Sequence of chain 1.C:
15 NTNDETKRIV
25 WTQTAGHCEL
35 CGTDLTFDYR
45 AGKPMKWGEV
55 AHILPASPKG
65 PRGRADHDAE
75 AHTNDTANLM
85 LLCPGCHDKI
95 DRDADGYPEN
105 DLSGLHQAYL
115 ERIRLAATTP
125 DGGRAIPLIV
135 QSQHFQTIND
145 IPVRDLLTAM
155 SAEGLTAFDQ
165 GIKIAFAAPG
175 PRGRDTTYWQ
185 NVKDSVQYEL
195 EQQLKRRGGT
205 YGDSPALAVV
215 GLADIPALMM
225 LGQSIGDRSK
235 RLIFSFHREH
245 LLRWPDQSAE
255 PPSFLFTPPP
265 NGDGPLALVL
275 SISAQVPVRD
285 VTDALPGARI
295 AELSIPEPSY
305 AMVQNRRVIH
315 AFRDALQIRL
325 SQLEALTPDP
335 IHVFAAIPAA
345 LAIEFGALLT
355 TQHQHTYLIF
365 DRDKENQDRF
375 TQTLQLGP

Sequence of chain 1.D:
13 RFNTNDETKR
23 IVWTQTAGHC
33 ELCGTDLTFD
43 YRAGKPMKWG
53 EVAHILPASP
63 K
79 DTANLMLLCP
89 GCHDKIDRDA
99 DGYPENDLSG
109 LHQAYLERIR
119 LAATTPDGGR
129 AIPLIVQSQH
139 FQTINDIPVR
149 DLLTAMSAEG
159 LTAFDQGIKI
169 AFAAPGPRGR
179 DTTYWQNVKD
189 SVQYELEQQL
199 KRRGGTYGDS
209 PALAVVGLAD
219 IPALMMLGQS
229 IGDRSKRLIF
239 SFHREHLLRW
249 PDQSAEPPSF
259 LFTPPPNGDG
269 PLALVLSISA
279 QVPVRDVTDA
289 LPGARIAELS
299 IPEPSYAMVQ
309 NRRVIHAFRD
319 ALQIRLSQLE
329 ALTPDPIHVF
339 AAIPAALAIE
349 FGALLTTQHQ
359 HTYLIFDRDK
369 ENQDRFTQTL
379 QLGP

Binding-site contacts:
Ligand atom O4' contacts residue ILE219 of chain 1.C at 3.5 Å.
Ligand atom N64 contacts residue ASP231 of chain 1.D at 3.0 Å (salt-bridge).
Ligand atom C24 contacts residue ALA217 of chain 1.C at 3.1 Å (hydrophobic).
Ligand atom C38 contacts residue ARG242 of chain 1.C at 3.3 Å.
Ligand atom N39 contacts residue PHE240 of chain 1.C at 3.3 Å.
Ligand atom O30 contacts residue PHE139 of chain 1.C at 3.5 Å.
Ligand atom O26 contacts residue PHE139 of chain 1.C at 3.4 Å.
Ligand atom O30 contacts residue GLN356 of chain 1.D at 2.8 Å (h-bond).
Ligand atom O23 contacts residue ILE341 of chain 1.C at 2.7 Å (h-bond).
Ligand atom N01 contacts residue ARG366 of chain 1.C at 3.4 Å (salt-bridge).
Ligand atom C2 contacts residue HIS357 of chain 1.D at 3.3 Å.
Ligand atom N1 contacts residue HIS357 of chain 1.D at 3.2 Å.
Ligand atom O28 contacts residue ILE219 of chain 1.C at 3.5 Å.
Ligand atom O2' contacts residue HIS357 of chain 1.D at 2.9 Å (h-bond).
Ligand atom C16 contacts residue SER277 of chain 1.C at 3.5 Å.
Ligand atom C25 contacts residue ALA217 of chain 1.C at 3.0 Å (hydrophobic).
Ligand atom N35 contacts residue ARG242 of chain 1.C at 3.0 Å (salt-bridge).
Ligand atom O19 contacts residue ARG242 of chain 1.C at 2.8 Å (salt-bridge).
Ligand atom O23 contacts residue ALA343 of chain 1.C at 2.9 Å (h-bond).
Ligand atom C2 contacts residue TYR304 of chain 1.C at 3.4 Å (hydrophobic).
Ligand atom O29 contacts residue GLN356 of chain 1.D at 3.2 Å.
Ligand atom N64 contacts residue ARG242 of chain 1.C at 3.5 Å.
Ligand atom O29 contacts residue HIS138 of chain 1.C at 3.0 Å (h-bond).
Ligand atom O2' contacts residue GLN356 of chain 1.D at 3.5 Å.
Ligand atom N1 contacts residue GOL1 of chain 1.X at 3.0 Å (h-bond).
Ligand atom C2 contacts residue GOL1 of chain 1.X at 3.6 Å.
Ligand atom C4 contacts residue HIS357 of chain 1.D at 3.5 Å.
Ligand atom C40 contacts residue PHE240 of chain 1.C at 3.3 Å (hydrophobic).
Ligand atom C22 contacts residue ILE341 of chain 1.C at 3.6 Å (hydrophobic).
Ligand atom O30 contacts residue THR355 of chain 1.D at 3.3 Å.
Ligand atom O44 contacts residue TYR304 of chain 1.C at 3.6 Å.
Ligand atom C22 contacts residue ILE219 of chain 1.C at 3.5 Å (hydrophobic).
Ligand atom O20 contacts residue ILE341 of chain 1.C at 3.3 Å (h-bond).
Ligand atom N64 contacts residue ARG232 of chain 1.D at 3.5 Å.
Ligand atom C37 contacts residue ARG242 of chain 1.C at 3.1 Å.
Ligand atom O4' contacts residue ALA340 of chain 1.C at 3.5 Å.
Ligand atom O23 contacts residue PRO342 of chain 1.C at 3.2 Å.
Ligand atom N7 contacts residue ARG366 of chain 1.C at 3.4 Å (salt-bridge).
Ligand atom O44 contacts residue SER277 of chain 1.C at 3.0 Å.
Ligand atom N35 contacts residue ARG232 of chain 1.D at 2.9 Å (salt-bridge).

This small molecule binds to this protein.
Small molecule (SMILES): Nc1ncnc2c1ncn2[C@@H]1O[C@@H]2COP(=O)(O)O[C@@H]3[C@H](O)[C@@H](COP(=O)(O)O[C@H]2[C@H]1O)O[C@H]3n1cnc2c(N)ncnc21